Binding-site contacts:
Ligand atom C31 contacts residue ALA215 of chain 1.C at 3.7 Å (hydrophobic).
Ligand atom C14 contacts residue GLY85 of chain 1.C at 3.5 Å.
Ligand atom O20 contacts residue PHE87 of chain 1.C at 2.9 Å (h-bond).
Ligand atom C28 contacts residue VAL90 of chain 1.C at 3.7 Å (hydrophobic).
Ligand atom C11 contacts residue ASP216 of chain 1.C at 3.4 Å.
Ligand atom C36 contacts residue ASP117 of chain 1.C at 3.6 Å.
Ligand atom N25 contacts residue VAL90 of chain 1.C at 3.6 Å.
Ligand atom N34 contacts residue MET156 of chain 1.C at 3.2 Å (h-bond).
Ligand atom C5 contacts residue PHE120 of chain 1.C at 3.4 Å (hydrophobic).
Ligand atom C6 contacts residue GLY218 of chain 1.C at 3.6 Å.
Ligand atom C16 contacts residue LYS105 of chain 1.C at 3.6 Å.
Ligand atom N34 contacts residue ILE82 of chain 1.C at 3.5 Å.
Ligand atom N34 contacts residue TYR155 of chain 1.C at 3.4 Å.
Ligand atom C4 contacts residue PHE120 of chain 1.C at 3.7 Å (hydrophobic).
Ligand atom O20 contacts residue ALA86 of chain 1.C at 3.6 Å (h-bond).
Ligand atom N34 contacts residue ALA103 of chain 1.C at 3.5 Å.
Ligand atom C32 contacts residue ALA215 of chain 1.C at 3.6 Å (hydrophobic).
Ligand atom C33 contacts residue ALA103 of chain 1.C at 3.5 Å (hydrophobic).
Ligand atom C2 contacts residue PHE120 of chain 1.C at 3.6 Å (hydrophobic).
Ligand atom S3 contacts residue PHE87 of chain 1.C at 3.4 Å.
Ligand atom C17 contacts residue LYS105 of chain 1.C at 3.7 Å.
Ligand atom S3 contacts residue PHE120 of chain 1.C at 3.7 Å.
Ligand atom C13 contacts residue VAL90 of chain 1.C at 3.4 Å (hydrophobic).
Ligand atom C16 contacts residue GLY85 of chain 1.C at 3.6 Å.
Ligand atom C31 contacts residue MET153 of chain 1.C at 3.6 Å (hydrophobic).
Ligand atom C9 contacts residue PHE87 of chain 1.C at 3.7 Å (hydrophobic).
Ligand atom C37 contacts residue ASP117 of chain 1.C at 3.1 Å.
Ligand atom C8 contacts residue ASP117 of chain 1.C at 3.6 Å.
Ligand atom C35 contacts residue ASP216 of chain 1.C at 3.6 Å.
Ligand atom N10 contacts residue ASP117 of chain 1.C at 2.8 Å (salt-bridge).
Ligand atom N1 contacts residue PHE120 of chain 1.C at 3.6 Å.
Ligand atom C14 contacts residue GLY88 of chain 1.C at 3.8 Å.
Ligand atom O26 contacts residue LYS105 of chain 1.C at 3.5 Å (salt-bridge).
Ligand atom C13 contacts residue GLY85 of chain 1.C at 3.7 Å.
Ligand atom C24 contacts residue VAL90 of chain 1.C at 3.6 Å (hydrophobic).
Ligand atom C15 contacts residue GLY85 of chain 1.C at 3.7 Å.
Ligand atom C6 contacts residue PHE120 of chain 1.C at 3.7 Å (hydrophobic).
Ligand atom C21 contacts residue ARG84 of chain 1.C at 3.8 Å.
Ligand atom C15 contacts residue LYS105 of chain 1.C at 3.7 Å.
Ligand atom O20 contacts residue LEU107 of chain 1.C at 3.5 Å.

Sequence of chain 1.C:
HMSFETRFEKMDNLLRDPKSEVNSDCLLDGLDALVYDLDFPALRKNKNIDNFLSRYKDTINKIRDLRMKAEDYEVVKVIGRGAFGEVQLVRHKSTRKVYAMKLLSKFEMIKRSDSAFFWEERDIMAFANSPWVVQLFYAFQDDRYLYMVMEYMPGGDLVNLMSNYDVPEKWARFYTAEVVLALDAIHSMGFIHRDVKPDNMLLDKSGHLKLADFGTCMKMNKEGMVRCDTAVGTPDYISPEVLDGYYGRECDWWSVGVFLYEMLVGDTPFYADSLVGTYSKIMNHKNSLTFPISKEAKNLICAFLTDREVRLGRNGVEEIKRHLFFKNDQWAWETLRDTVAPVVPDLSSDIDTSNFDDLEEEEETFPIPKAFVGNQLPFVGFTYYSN

A small-molecule ligand and the protein it binds are described below.
Small molecule (SMILES): CN(C)[C@H]1CCc2nc(NC(=O)c3cccc([C@H]4CCCN4C(=O)Nc4cccc(C#N)c4)c3)sc2C1